Sequence of chain 10.A:
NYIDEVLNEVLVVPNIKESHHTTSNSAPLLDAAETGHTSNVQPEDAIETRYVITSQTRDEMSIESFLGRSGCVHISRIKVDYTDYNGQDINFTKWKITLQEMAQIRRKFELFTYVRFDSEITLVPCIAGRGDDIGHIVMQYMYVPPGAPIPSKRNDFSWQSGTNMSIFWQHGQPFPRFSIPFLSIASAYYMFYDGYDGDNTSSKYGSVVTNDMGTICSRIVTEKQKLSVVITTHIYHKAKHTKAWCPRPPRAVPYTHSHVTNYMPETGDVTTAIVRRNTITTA

The protein below binds the small molecule below.
Small molecule (SMILES): Cc1cc(CCCCCOc2c(Cl)cc(C3=NCCO3)cc2Cl)on1

Binding-site contacts:
Ligand atom C5B contacts residue ILE125 of chain 10.A at 3.9 Å (hydrophobic).
Ligand atom C5A contacts residue ILE220 of chain 10.A at 3.9 Å (hydrophobic).
Ligand atom N2 contacts residue ASN215 of chain 10.A at 3.7 Å.
Ligand atom O1 contacts residue MET217 of chain 10.A at 4.2 Å.
Ligand atom O1A contacts residue ILE220 of chain 10.A at 3.6 Å.
Ligand atom C31 contacts residue MET195 of chain 10.A at 3.5 Å (hydrophobic).
Ligand atom CL1 contacts residue ILE125 of chain 10.A at 3.5 Å.
Ligand atom C3B contacts residue ILE220 of chain 10.A at 4.2 Å (hydrophobic).
Ligand atom C4A contacts residue ILE220 of chain 10.A at 4.1 Å (hydrophobic).
Ligand atom CL2 contacts residue TYR147 of chain 10.A at 3.4 Å.
Ligand atom C31 contacts residue GLN104 of chain 10.A at 3.6 Å.
Ligand atom CL2 contacts residue LEU187 of chain 10.A at 3.9 Å.
Ligand atom O1B contacts residue ILE125 of chain 10.A at 3.5 Å.
Ligand atom CL1 contacts residue ILE239 of chain 10.A at 3.8 Å.
Ligand atom C2A contacts residue ILE220 of chain 10.A at 3.8 Å (hydrophobic).
Ligand atom C4B contacts residue ILE220 of chain 10.A at 4.0 Å (hydrophobic).
Ligand atom C3 contacts residue LEU103 of chain 10.A at 4.1 Å (hydrophobic).
Ligand atom C4C contacts residue MET217 of chain 10.A at 4.2 Å (hydrophobic).
Ligand atom C4B contacts residue ILE125 of chain 10.A at 3.9 Å (hydrophobic).
Ligand atom CL2 contacts residue ILE184 of chain 10.A at 3.9 Å.
Ligand atom O1A contacts residue TYR147 of chain 10.A at 4.0 Å.
Ligand atom C3B contacts residue ILE125 of chain 10.A at 3.5 Å (hydrophobic).
Ligand atom C5A contacts residue TYR145 of chain 10.A at 3.8 Å (hydrophobic).
Ligand atom N3A contacts residue LEU127 of chain 10.A at 4.1 Å.
Ligand atom C4 contacts residue LEU103 of chain 10.A at 3.4 Å (hydrophobic).
Ligand atom C2A contacts residue PHE182 of chain 10.A at 4.2 Å (hydrophobic).
Ligand atom N2 contacts residue THR102 of chain 10.A at 4.2 Å.
Ligand atom C6B contacts residue ILE184 of chain 10.A at 4.1 Å (hydrophobic).
Ligand atom N3A contacts residue PHE182 of chain 10.A at 4.0 Å.
Ligand atom C5A contacts residue MET146 of chain 10.A at 3.7 Å (hydrophobic).
Ligand atom C5B contacts residue TYR147 of chain 10.A at 3.9 Å (hydrophobic).
Ligand atom C4A contacts residue LEU127 of chain 10.A at 4.0 Å (hydrophobic).
Ligand atom C1C contacts residue LEU103 of chain 10.A at 4.1 Å (hydrophobic).
Ligand atom C2B contacts residue ILE125 of chain 10.A at 3.1 Å (hydrophobic).
Ligand atom C2C contacts residue MET217 of chain 10.A at 3.7 Å (hydrophobic).
Ligand atom C5A contacts residue TYR147 of chain 10.A at 4.1 Å (hydrophobic).
Ligand atom C6B contacts residue ILE125 of chain 10.A at 3.6 Å (hydrophobic).
Ligand atom C1B contacts residue ILE125 of chain 10.A at 3.1 Å (hydrophobic).
Ligand atom C4A contacts residue TYR145 of chain 10.A at 3.3 Å (hydrophobic).
Ligand atom C5 contacts residue LEU103 of chain 10.A at 3.8 Å (hydrophobic).